Sequence of chain 1.A:
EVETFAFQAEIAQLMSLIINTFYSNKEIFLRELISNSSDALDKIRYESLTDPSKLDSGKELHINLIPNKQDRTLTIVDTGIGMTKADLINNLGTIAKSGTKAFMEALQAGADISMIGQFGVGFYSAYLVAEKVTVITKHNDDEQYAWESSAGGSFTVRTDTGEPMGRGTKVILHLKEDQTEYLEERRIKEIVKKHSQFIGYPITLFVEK

Binding-site contacts:
Ligand atom C18 contacts residue ALA48 of chain 1.A at 3.8 Å (hydrophobic).
Ligand atom C11 contacts residue PHE131 of chain 1.A at 3.4 Å (hydrophobic).
Ligand atom C4 contacts residue GLY128 of chain 1.A at 4.1 Å.
Ligand atom C17 contacts residue ALA48 of chain 1.A at 4.0 Å (hydrophobic).
Ligand atom C16 contacts residue MET91 of chain 1.A at 3.6 Å (hydrophobic).
Ligand atom C14 contacts residue MET91 of chain 1.A at 3.9 Å (hydrophobic).
Ligand atom C17 contacts residue THR177 of chain 1.A at 4.1 Å.
Ligand atom C12 contacts residue LEU100 of chain 1.A at 3.9 Å (hydrophobic).
Ligand atom C1 contacts residue LEU100 of chain 1.A at 4.1 Å (hydrophobic).
Ligand atom N19 contacts residue THR177 of chain 1.A at 3.6 Å.
Ligand atom C1 contacts residue PHE131 of chain 1.A at 3.5 Å (hydrophobic).
Ligand atom N21 contacts residue ASN44 of chain 1.A at 3.9 Å.
Ligand atom C17 contacts residue MET91 of chain 1.A at 3.9 Å (hydrophobic).
Ligand atom C20 contacts residue THR177 of chain 1.A at 4.0 Å.
Ligand atom O2 contacts residue PHE131 of chain 1.A at 4.0 Å.
Ligand atom C8 contacts residue ASN44 of chain 1.A at 4.2 Å.
Ligand atom C5 contacts residue GLY128 of chain 1.A at 4.1 Å.
Ligand atom C18 contacts residue ILE89 of chain 1.A at 3.8 Å (hydrophobic).
Ligand atom N21 contacts residue THR177 of chain 1.A at 3.8 Å.
Ligand atom C13 contacts residue ASN44 of chain 1.A at 4.1 Å.
Ligand atom N19 contacts residue ALA48 of chain 1.A at 3.5 Å.
Ligand atom N21 contacts residue SER45 of chain 1.A at 3.9 Å.
Ligand atom N15 contacts residue ASN44 of chain 1.A at 3.7 Å.
Ligand atom C20 contacts residue ASP86 of chain 1.A at 4.0 Å.
Ligand atom C10 contacts residue ASN99 of chain 1.A at 4.2 Å.
Ligand atom C1 contacts residue TYR132 of chain 1.A at 3.9 Å (hydrophobic).
Ligand atom C10 contacts residue PHE131 of chain 1.A at 3.7 Å (hydrophobic).
Ligand atom C1 contacts residue ASN99 of chain 1.A at 3.5 Å.
Ligand atom C10 contacts residue LEU100 of chain 1.A at 3.8 Å (hydrophobic).
Ligand atom C18 contacts residue GLY90 of chain 1.A at 3.4 Å.
Ligand atom C18 contacts residue MET91 of chain 1.A at 3.7 Å (hydrophobic).
Ligand atom O2 contacts residue TYR132 of chain 1.A at 3.5 Å.
Ligand atom C11 contacts residue LEU100 of chain 1.A at 3.4 Å (hydrophobic).
Ligand atom C20 contacts residue ASN44 of chain 1.A at 4.0 Å.
Ligand atom O2 contacts residue ASN99 of chain 1.A at 3.6 Å.
Ligand atom N21 contacts residue ASP86 of chain 1.A at 2.9 Å (salt-bridge).
Ligand atom O2 contacts residue GLY128 of chain 1.A at 3.9 Å.
Ligand atom C3 contacts residue GLY128 of chain 1.A at 3.5 Å.
Ligand atom C12 contacts residue MET91 of chain 1.A at 4.0 Å (hydrophobic).
Ligand atom C3 contacts residue ASN99 of chain 1.A at 3.6 Å.

A small-molecule ligand and the protein it binds are described below.
Small molecule (SMILES): Cc1cc(-c2ccc3c4c(cccc24)COC3)nc(N)n1